A small-molecule ligand and the protein it binds are described below.
Small molecule (SMILES): Nc1ncnc2c([C@@H]3O[C@H](CO)[C@@H](O)[C@H]3O)n[nH]c12

Sequence of chain 1.B:
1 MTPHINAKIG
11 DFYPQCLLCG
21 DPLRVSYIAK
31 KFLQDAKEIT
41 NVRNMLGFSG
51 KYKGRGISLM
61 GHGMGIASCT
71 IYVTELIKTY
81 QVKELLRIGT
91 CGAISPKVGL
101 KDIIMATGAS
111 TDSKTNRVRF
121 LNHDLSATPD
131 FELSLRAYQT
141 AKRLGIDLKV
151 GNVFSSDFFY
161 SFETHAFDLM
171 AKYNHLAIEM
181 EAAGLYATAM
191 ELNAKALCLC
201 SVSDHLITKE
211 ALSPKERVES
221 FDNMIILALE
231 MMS

Sequence of chain 1.E:
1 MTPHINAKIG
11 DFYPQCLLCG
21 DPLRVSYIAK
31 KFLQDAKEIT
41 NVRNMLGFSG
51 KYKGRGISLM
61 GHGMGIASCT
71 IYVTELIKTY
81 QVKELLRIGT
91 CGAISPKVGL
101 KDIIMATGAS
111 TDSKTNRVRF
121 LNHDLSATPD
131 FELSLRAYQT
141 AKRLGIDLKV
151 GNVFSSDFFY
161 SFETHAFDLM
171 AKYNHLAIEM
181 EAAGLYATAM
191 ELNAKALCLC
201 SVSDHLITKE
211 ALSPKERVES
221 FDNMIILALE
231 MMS

Binding-site contacts:
Ligand atom C4' contacts residue ARG43 of chain 1.E at 3.5 Å.
Ligand atom N8 contacts residue GLU179 of chain 1.B at 3.6 Å.
Ligand atom C2' contacts residue GLU179 of chain 1.B at 3.9 Å.
Ligand atom N1 contacts residue CYS91 of chain 1.B at 3.6 Å.
Ligand atom O3' contacts residue GLU181 of chain 1.B at 2.8 Å (salt-bridge).
Ligand atom C9 contacts residue THR90 of chain 1.B at 4.0 Å.
Ligand atom O5' contacts residue ARG43 of chain 1.E at 3.5 Å (salt-bridge).
Ligand atom C2 contacts residue ASP204 of chain 1.B at 3.8 Å.
Ligand atom C5' contacts residue HIS4 of chain 1.E at 3.6 Å.
Ligand atom N3 contacts residue GLY92 of chain 1.B at 3.9 Å.
Ligand atom O2' contacts residue GLU181 of chain 1.B at 2.8 Å (salt-bridge).
Ligand atom N7 contacts residue ILE178 of chain 1.B at 3.8 Å.
Ligand atom N6 contacts residue GLY92 of chain 1.B at 3.8 Å.
Ligand atom N8 contacts residue PHE159 of chain 1.B at 3.9 Å.
Ligand atom N3 contacts residue CYS91 of chain 1.B at 3.6 Å.
Ligand atom O3' contacts residue MET64 of chain 1.B at 3.7 Å.
Ligand atom C2 contacts residue SER203 of chain 1.B at 3.7 Å.
Ligand atom N6 contacts residue LEU206 of chain 1.B at 3.4 Å.
Ligand atom C5 contacts residue PHE159 of chain 1.B at 3.5 Å (hydrophobic).
Ligand atom N3 contacts residue THR90 of chain 1.B at 3.5 Å (h-bond).
Ligand atom O5' contacts residue PHE159 of chain 1.B at 3.6 Å.
Ligand atom O2' contacts residue GLU179 of chain 1.B at 3.6 Å.
Ligand atom C2' contacts residue GLU181 of chain 1.B at 3.5 Å.
Ligand atom C5' contacts residue PHE159 of chain 1.B at 3.5 Å (hydrophobic).
Ligand atom C6 contacts residue PHE159 of chain 1.B at 3.8 Å (hydrophobic).
Ligand atom N7 contacts residue PHE159 of chain 1.B at 3.5 Å.
Ligand atom O2' contacts residue THR90 of chain 1.B at 3.6 Å (h-bond).
Ligand atom C3' contacts residue GLU181 of chain 1.B at 3.6 Å.
Ligand atom N1 contacts residue GLY92 of chain 1.B at 3.3 Å (h-bond).
Ligand atom O2' contacts residue ARG87 of chain 1.B at 2.9 Å (salt-bridge).
Ligand atom N8 contacts residue MET180 of chain 1.B at 3.6 Å.
Ligand atom O5' contacts residue HIS4 of chain 1.E at 2.7 Å (h-bond).
Ligand atom C2' contacts residue MET180 of chain 1.B at 3.8 Å (hydrophobic).
Ligand atom C1' contacts residue THR90 of chain 1.B at 3.4 Å.
Ligand atom C4 contacts residue PHE159 of chain 1.B at 4.0 Å (hydrophobic).
Ligand atom O4' contacts residue THR90 of chain 1.B at 3.5 Å (h-bond).
Ligand atom C2 contacts residue GLY92 of chain 1.B at 3.5 Å.
Ligand atom C2 contacts residue CYS91 of chain 1.B at 3.3 Å (hydrophobic).
Ligand atom C5 contacts residue ILE178 of chain 1.B at 3.9 Å (hydrophobic).
Ligand atom C6 contacts residue GLY92 of chain 1.B at 3.6 Å.